Binding-site contacts:
Ligand atom N7 contacts residue PRO204 of chain 1.H at 4.1 Å.
Ligand atom N7 contacts residue ASN393 of chain 1.H at 4.0 Å.
Ligand atom N3 contacts residue PRO415 of chain 1.H at 3.9 Å.
Ligand atom C4' contacts residue DC1 of chain 1.WB at 3.9 Å.
Ligand atom C4 contacts residue PRO415 of chain 1.H at 3.8 Å (hydrophobic).
Ligand atom C5 contacts residue PRO415 of chain 1.H at 3.7 Å (hydrophobic).
Ligand atom N7 contacts residue HIS414 of chain 1.H at 3.6 Å.
Ligand atom C2 contacts residue GLY423 of chain 1.H at 3.4 Å.
Ligand atom C1' contacts residue PRO415 of chain 1.H at 3.7 Å (hydrophobic).
Ligand atom C6 contacts residue VAL203 of chain 1.H at 4.1 Å (hydrophobic).
Ligand atom P contacts residue DC1 of chain 1.WB at 1.6 Å.
Ligand atom OP2 contacts residue DC1 of chain 1.WB at 2.5 Å (h-bond).
Ligand atom C2' contacts residue HIS414 of chain 1.H at 3.2 Å.
Ligand atom C4 contacts residue PRO204 of chain 1.H at 4.0 Å (hydrophobic).
Ligand atom OP1 contacts residue DC1 of chain 1.WB at 2.5 Å (h-bond).
Ligand atom O4' contacts residue DC1 of chain 1.WB at 3.9 Å.
Ligand atom C2' contacts residue PRO415 of chain 1.H at 3.8 Å (hydrophobic).
Ligand atom C6 contacts residue PRO204 of chain 1.H at 3.9 Å (hydrophobic).
Ligand atom C6 contacts residue GLY423 of chain 1.H at 3.9 Å.
Ligand atom O5' contacts residue DC1 of chain 1.WB at 2.5 Å (h-bond).
Ligand atom N1 contacts residue GLY423 of chain 1.H at 3.0 Å (h-bond).
Ligand atom C6 contacts residue SER416 of chain 1.H at 4.0 Å.
Ligand atom C5' contacts residue DC1 of chain 1.WB at 3.1 Å.
Ligand atom C6 contacts residue PRO415 of chain 1.H at 3.7 Å (hydrophobic).
Ligand atom N1 contacts residue VAL203 of chain 1.H at 3.5 Å.
Ligand atom C8 contacts residue SER416 of chain 1.H at 4.1 Å.
Ligand atom C2 contacts residue PRO415 of chain 1.H at 3.8 Å (hydrophobic).
Ligand atom N9 contacts residue PRO415 of chain 1.H at 4.0 Å.
Ligand atom N6 contacts residue GLY423 of chain 1.H at 3.4 Å (h-bond).
Ligand atom N7 contacts residue SER416 of chain 1.H at 3.3 Å.
Ligand atom C5 contacts residue SER416 of chain 1.H at 3.8 Å.
Ligand atom C5 contacts residue PRO204 of chain 1.H at 3.8 Å (hydrophobic).
Ligand atom N1 contacts residue PRO415 of chain 1.H at 3.7 Å.
Ligand atom N6 contacts residue GLY421 of chain 1.H at 4.0 Å.
Ligand atom C8 contacts residue HIS414 of chain 1.H at 3.0 Å.
Ligand atom C2 contacts residue PRO204 of chain 1.H at 4.1 Å (hydrophobic).
Ligand atom N6 contacts residue PHE422 of chain 1.H at 4.0 Å.
Ligand atom C2 contacts residue VAL203 of chain 1.H at 4.1 Å (hydrophobic).
Ligand atom N9 contacts residue HIS414 of chain 1.H at 4.1 Å.
Ligand atom N6 contacts residue SER416 of chain 1.H at 3.4 Å (h-bond).

Sequence of chain 1.H:
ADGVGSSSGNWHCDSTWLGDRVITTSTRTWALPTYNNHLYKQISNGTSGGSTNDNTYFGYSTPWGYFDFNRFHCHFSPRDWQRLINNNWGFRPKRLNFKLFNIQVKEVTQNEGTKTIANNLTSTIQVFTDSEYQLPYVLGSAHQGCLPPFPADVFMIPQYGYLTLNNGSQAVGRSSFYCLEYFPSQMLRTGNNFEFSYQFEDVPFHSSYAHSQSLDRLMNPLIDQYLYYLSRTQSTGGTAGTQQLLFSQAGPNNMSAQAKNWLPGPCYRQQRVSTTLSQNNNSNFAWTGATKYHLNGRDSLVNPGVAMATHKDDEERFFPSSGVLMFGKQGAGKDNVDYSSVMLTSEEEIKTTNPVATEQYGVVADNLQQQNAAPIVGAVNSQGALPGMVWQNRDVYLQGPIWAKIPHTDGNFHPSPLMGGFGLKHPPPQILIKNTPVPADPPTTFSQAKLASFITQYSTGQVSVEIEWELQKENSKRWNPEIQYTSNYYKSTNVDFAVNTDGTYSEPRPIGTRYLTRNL

A small-molecule ligand and the protein it binds are described below.
Small molecule (SMILES): Nc1ncnc2c1ncn2[C@H]1C[C@H](O)[C@@H](COP(=O)(O)O)O1